A protein and the small-molecule ligand that binds it are described below.
Small molecule (SMILES): CC(=O)N[C@@H]1[C@@H](O)[C@H](O)[C@@H](CO)O[C@H]1O

Sequence of chain 1.C:
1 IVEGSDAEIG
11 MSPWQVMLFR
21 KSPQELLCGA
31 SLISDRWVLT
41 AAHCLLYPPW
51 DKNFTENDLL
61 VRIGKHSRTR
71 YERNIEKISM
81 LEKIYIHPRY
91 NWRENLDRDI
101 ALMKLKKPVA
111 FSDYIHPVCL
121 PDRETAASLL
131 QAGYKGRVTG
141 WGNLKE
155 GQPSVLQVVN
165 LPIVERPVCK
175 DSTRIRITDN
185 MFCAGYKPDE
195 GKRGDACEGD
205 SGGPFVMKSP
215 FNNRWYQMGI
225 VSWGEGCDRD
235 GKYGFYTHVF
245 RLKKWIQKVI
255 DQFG

Binding-site contacts:
Ligand atom C5 contacts residue ASN53 of chain 1.C at 3.8 Å.
Ligand atom N2 contacts residue ASN53 of chain 1.C at 3.4 Å (h-bond).
Ligand atom C5 contacts residue THR55 of chain 1.C at 4.3 Å.
Ligand atom C3 contacts residue ASN53 of chain 1.C at 4.2 Å.
Ligand atom O6 contacts residue THR55 of chain 1.C at 3.8 Å.
Ligand atom O5 contacts residue ASN53 of chain 1.C at 2.4 Å (h-bond).
Ligand atom C6 contacts residue THR55 of chain 1.C at 4.5 Å.
Ligand atom C1 contacts residue ASN53 of chain 1.C at 1.7 Å.
Ligand atom C2 contacts residue ASN53 of chain 1.C at 2.9 Å.
Ligand atom C7 contacts residue ASN53 of chain 1.C at 3.6 Å.
Ligand atom O5 contacts residue THR55 of chain 1.C at 4.2 Å.
Ligand atom C8 contacts residue LEU46 of chain 1.C at 3.7 Å (hydrophobic).
Ligand atom O7 contacts residue ASN53 of chain 1.C at 3.6 Å (h-bond).